The small molecule below binds the protein below.
Small molecule (SMILES): CC(=O)N[C@@H]1[C@@H](O)[C@H](O)[C@@H](CO)O[C@H]1O

Binding-site contacts:
Ligand atom C5 contacts residue ASN35 of chain 1.A at 4.2 Å.
Ligand atom C1 contacts residue ASN35 of chain 1.A at 3.4 Å.
Ligand atom O7 contacts residue ASN35 of chain 1.A at 3.9 Å.
Ligand atom O1 contacts residue ASN35 of chain 1.A at 2.6 Å.
Ligand atom O7 contacts residue HIS36 of chain 1.A at 4.1 Å.
Ligand atom C8 contacts residue ASN12 of chain 1.A at 4.1 Å.
Ligand atom O1 contacts residue ASP23 of chain 1.A at 3.0 Å (salt-bridge).
Ligand atom C8 contacts residue ASP23 of chain 1.A at 3.9 Å.
Ligand atom C7 contacts residue ASP23 of chain 1.A at 4.4 Å.
Ligand atom O6 contacts residue ASN35 of chain 1.A at 3.8 Å.
Ligand atom O7 contacts residue ASP23 of chain 1.A at 4.2 Å.
Ligand atom C1 contacts residue ASP23 of chain 1.A at 4.2 Å.
Ligand atom O5 contacts residue ASP23 of chain 1.A at 4.5 Å.
Ligand atom O5 contacts residue ASN35 of chain 1.A at 3.2 Å (h-bond).

Sequence of chain 1.A:
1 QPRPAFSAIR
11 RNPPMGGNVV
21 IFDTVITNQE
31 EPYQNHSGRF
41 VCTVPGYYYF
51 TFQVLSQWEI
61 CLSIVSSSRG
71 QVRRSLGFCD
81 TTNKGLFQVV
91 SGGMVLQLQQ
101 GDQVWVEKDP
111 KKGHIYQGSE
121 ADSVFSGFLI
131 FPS